Binding-site contacts:
Ligand atom C8 contacts residue GLN305 of chain 1.A at 3.0 Å.
Ligand atom C7 contacts residue GLN305 of chain 1.A at 4.0 Å.
Ligand atom O7 contacts residue ASN100 of chain 1.A at 3.6 Å.
Ligand atom C3 contacts residue ASN100 of chain 1.A at 3.7 Å.
Ligand atom C8 contacts residue ASN100 of chain 1.A at 4.4 Å.
Ligand atom O4 contacts residue GLN92 of chain 1.A at 4.2 Å.
Ligand atom C2 contacts residue ASN100 of chain 1.A at 2.3 Å.
Ligand atom C5 contacts residue GLU94 of chain 1.A at 4.2 Å.
Ligand atom O7 contacts residue GLN305 of chain 1.A at 4.1 Å.
Ligand atom C7 contacts residue ASN100 of chain 1.A at 3.3 Å.
Ligand atom C4 contacts residue ASN100 of chain 1.A at 4.2 Å.
Ligand atom C1 contacts residue ASN100 of chain 1.A at 1.5 Å.
Ligand atom C5 contacts residue ASN100 of chain 1.A at 3.7 Å.
Ligand atom C1 contacts residue SER102 of chain 1.A at 4.0 Å.
Ligand atom O6 contacts residue ALA97 of chain 1.A at 4.1 Å.
Ligand atom O6 contacts residue GLU94 of chain 1.A at 4.3 Å.
Ligand atom N2 contacts residue ASN100 of chain 1.A at 2.7 Å (h-bond).
Ligand atom O5 contacts residue ASN100 of chain 1.A at 2.4 Å (h-bond).
Ligand atom C6 contacts residue GLU94 of chain 1.A at 3.3 Å.

Sequence of chain 1.A:
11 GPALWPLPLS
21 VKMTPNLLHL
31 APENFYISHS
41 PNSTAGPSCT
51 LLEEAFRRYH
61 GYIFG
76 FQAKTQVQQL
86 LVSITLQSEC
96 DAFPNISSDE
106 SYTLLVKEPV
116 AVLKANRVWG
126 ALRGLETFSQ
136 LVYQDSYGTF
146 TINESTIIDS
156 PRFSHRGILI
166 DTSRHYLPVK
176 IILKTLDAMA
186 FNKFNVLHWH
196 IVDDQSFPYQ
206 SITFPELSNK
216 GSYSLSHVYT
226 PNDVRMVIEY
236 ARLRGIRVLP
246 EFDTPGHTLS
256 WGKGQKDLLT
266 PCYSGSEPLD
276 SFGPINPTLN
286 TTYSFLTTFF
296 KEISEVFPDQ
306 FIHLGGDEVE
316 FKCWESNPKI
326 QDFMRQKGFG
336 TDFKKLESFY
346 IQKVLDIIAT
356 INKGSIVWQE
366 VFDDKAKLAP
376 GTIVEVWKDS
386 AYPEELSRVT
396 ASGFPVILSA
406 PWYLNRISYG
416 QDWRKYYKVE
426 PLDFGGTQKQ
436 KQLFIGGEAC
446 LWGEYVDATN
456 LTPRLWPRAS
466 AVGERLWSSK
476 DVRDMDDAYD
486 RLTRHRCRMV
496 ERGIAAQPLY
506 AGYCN

A protein and the small-molecule ligand that binds it are described below.
Small molecule (SMILES): CC(=O)N[C@H]1[C@H](O[C@H]2[C@H](O)[C@@H](NC(C)=O)CO[C@@H]2CO)O[C@H](CO)[C@@H](O)[C@@H]1O